This protein binds this small molecule.
Small molecule (SMILES): CC(=O)N[C@H]1[C@H](O[C@H]2[C@H](O)[C@@H](NC(C)=O)CO[C@@H]2CO)O[C@H](CO)[C@@H](O)[C@@H]1O

Sequence of chain 1.C:
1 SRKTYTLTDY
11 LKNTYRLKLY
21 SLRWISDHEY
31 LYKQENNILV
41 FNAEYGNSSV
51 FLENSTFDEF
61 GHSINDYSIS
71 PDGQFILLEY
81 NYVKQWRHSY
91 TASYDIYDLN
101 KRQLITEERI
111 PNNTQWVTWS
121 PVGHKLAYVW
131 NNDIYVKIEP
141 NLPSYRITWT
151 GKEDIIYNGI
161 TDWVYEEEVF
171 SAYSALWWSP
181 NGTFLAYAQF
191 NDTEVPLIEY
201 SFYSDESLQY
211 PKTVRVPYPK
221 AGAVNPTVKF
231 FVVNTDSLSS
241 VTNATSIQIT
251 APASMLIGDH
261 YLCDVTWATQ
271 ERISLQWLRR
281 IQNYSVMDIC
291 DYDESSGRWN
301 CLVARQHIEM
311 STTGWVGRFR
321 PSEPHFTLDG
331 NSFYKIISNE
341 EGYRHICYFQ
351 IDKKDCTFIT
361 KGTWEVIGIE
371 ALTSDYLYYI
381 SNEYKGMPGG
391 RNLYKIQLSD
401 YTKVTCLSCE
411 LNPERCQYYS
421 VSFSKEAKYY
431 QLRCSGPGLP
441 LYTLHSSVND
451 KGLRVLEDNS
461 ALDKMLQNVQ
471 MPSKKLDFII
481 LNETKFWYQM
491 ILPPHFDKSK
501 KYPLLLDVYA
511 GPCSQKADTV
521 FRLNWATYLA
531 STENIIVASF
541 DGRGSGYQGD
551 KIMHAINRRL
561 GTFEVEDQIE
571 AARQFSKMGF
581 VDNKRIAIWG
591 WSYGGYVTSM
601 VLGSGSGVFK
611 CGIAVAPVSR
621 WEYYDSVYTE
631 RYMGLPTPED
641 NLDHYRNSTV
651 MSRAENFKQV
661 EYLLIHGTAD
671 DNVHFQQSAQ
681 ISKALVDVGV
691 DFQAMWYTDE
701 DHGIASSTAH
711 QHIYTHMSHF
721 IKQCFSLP

Binding-site contacts:
Ligand atom C5 contacts residue GLN270 of chain 1.C at 4.5 Å.
Ligand atom C2 contacts residue ASN181 of chain 1.C at 2.4 Å.
Ligand atom C4 contacts residue ASN181 of chain 1.C at 4.2 Å.
Ligand atom C1 contacts residue ASN181 of chain 1.C at 1.4 Å.
Ligand atom C6 contacts residue GLN270 of chain 1.C at 4.1 Å.
Ligand atom O7 contacts residue ASN181 of chain 1.C at 3.7 Å.
Ligand atom C3 contacts residue GLU294 of chain 1.C at 4.1 Å.
Ligand atom C8 contacts residue TYR292 of chain 1.C at 4.3 Å (hydrophobic).
Ligand atom O7 contacts residue GLU294 of chain 1.C at 3.6 Å (salt-bridge).
Ligand atom C1 contacts residue GLN270 of chain 1.C at 4.2 Å.
Ligand atom O6 contacts residue GLN270 of chain 1.C at 3.4 Å.
Ligand atom O7 contacts residue GLU271 of chain 1.C at 3.0 Å (salt-bridge).
Ligand atom N2 contacts residue THR183 of chain 1.C at 4.3 Å.
Ligand atom C4 contacts residue THR183 of chain 1.C at 4.2 Å.
Ligand atom O6 contacts residue GLU271 of chain 1.C at 3.0 Å (salt-bridge).
Ligand atom C5 contacts residue THR183 of chain 1.C at 3.3 Å.
Ligand atom C5 contacts residue ASN181 of chain 1.C at 3.7 Å.
Ligand atom C7 contacts residue ASN181 of chain 1.C at 3.2 Å.
Ligand atom O5 contacts residue THR183 of chain 1.C at 3.5 Å (h-bond).
Ligand atom O7 contacts residue TYR292 of chain 1.C at 4.2 Å.
Ligand atom C1 contacts residue THR183 of chain 1.C at 3.1 Å.
Ligand atom C8 contacts residue ASN234 of chain 1.C at 3.8 Å.
Ligand atom C8 contacts residue THR183 of chain 1.C at 4.3 Å.
Ligand atom C7 contacts residue GLU294 of chain 1.C at 4.1 Å.
Ligand atom O5 contacts residue ASN181 of chain 1.C at 2.4 Å (h-bond).
Ligand atom C7 contacts residue GLU271 of chain 1.C at 4.2 Å.
Ligand atom N2 contacts residue ASN181 of chain 1.C at 2.9 Å (h-bond).
Ligand atom C2 contacts residue THR183 of chain 1.C at 4.0 Å.
Ligand atom C6 contacts residue THR183 of chain 1.C at 4.3 Å.
Ligand atom O5 contacts residue GLN270 of chain 1.C at 3.5 Å.
Ligand atom C3 contacts residue ASN181 of chain 1.C at 3.8 Å.
Ligand atom C6 contacts residue GLU271 of chain 1.C at 3.3 Å.
Ligand atom O3 contacts residue GLU294 of chain 1.C at 3.8 Å.
Ligand atom C8 contacts residue ASN181 of chain 1.C at 3.7 Å.
Ligand atom C3 contacts residue THR183 of chain 1.C at 4.0 Å.
Ligand atom O4 contacts residue GLU294 of chain 1.C at 3.8 Å.